Binding-site contacts:
Ligand atom C4 contacts residue ASN697 of chain 1.B at 4.2 Å.
Ligand atom N2 contacts residue ASN697 of chain 1.B at 2.9 Å (h-bond).
Ligand atom C7 contacts residue ASN697 of chain 1.B at 3.7 Å.
Ligand atom C3 contacts residue LEU902 of chain 1.B at 4.2 Å (hydrophobic).
Ligand atom C2 contacts residue ASN697 of chain 1.B at 2.5 Å.
Ligand atom C6 contacts residue GLN906 of chain 1.B at 3.7 Å.
Ligand atom C1 contacts residue ASN697 of chain 1.B at 1.4 Å.
Ligand atom C2 contacts residue GLN1051 of chain 1.B at 4.4 Å.
Ligand atom O6 contacts residue GLN906 of chain 1.B at 3.2 Å (h-bond).
Ligand atom C3 contacts residue ASN697 of chain 1.B at 3.8 Å.
Ligand atom C1 contacts residue GLN1051 of chain 1.B at 3.9 Å.
Ligand atom O4 contacts residue LEU902 of chain 1.B at 4.0 Å.
Ligand atom O7 contacts residue GLN1051 of chain 1.B at 4.3 Å.
Ligand atom C5 contacts residue ASN697 of chain 1.B at 3.7 Å.
Ligand atom C5 contacts residue GLN906 of chain 1.B at 3.7 Å.
Ligand atom O5 contacts residue ASN697 of chain 1.B at 2.4 Å (h-bond).
Ligand atom O5 contacts residue GLN1051 of chain 1.B at 3.7 Å.
Ligand atom O7 contacts residue ASN697 of chain 1.B at 4.0 Å.
Ligand atom O5 contacts residue GLN906 of chain 1.B at 4.3 Å.
Ligand atom O7 contacts residue LEU902 of chain 1.B at 4.2 Å.

This protein binds this small molecule.
Small molecule (SMILES): CC(=O)N[C@H]1[C@H](O[C@H]2[C@H](O)[C@@H](NC(C)=O)CO[C@@H]2CO)O[C@H](CO)[C@@H](O)[C@@H]1O

Sequence of chain 1.B:
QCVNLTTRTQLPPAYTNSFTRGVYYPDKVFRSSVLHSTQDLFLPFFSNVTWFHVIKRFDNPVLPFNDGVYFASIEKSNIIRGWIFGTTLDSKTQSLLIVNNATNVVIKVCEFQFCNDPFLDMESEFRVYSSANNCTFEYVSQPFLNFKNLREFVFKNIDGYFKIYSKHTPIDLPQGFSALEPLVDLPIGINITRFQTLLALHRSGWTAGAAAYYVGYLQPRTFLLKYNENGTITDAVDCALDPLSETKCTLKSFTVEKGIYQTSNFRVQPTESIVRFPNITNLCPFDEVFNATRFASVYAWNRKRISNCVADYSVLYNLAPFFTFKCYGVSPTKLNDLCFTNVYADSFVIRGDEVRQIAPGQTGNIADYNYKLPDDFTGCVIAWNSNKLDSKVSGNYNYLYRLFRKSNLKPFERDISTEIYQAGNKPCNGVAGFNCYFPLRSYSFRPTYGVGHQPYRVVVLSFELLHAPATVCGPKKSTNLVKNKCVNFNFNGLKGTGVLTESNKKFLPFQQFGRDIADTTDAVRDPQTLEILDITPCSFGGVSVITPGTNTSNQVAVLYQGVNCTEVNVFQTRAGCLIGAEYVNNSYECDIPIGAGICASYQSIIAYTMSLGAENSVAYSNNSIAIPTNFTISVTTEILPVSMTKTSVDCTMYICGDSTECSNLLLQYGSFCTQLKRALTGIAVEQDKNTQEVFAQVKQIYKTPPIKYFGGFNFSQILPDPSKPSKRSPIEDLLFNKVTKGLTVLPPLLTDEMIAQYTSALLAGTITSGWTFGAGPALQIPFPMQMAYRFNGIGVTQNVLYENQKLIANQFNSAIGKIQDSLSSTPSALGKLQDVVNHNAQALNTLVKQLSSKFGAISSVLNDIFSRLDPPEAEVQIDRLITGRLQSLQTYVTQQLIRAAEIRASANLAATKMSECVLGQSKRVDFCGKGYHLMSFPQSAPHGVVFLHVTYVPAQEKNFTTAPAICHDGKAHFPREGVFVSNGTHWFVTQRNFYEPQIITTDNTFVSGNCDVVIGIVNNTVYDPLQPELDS